Sequence of chain 1.E:
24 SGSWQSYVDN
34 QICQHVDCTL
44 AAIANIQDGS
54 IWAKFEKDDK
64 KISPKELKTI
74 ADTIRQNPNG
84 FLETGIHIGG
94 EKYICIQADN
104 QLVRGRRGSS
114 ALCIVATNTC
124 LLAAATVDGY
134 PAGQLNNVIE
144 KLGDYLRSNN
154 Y

Binding-site contacts:
Ligand atom O contacts residue SER24 of chain 1.E at 2.5 Å (h-bond).
Ligand atom CD contacts residue TRP27 of chain 1.E at 3.8 Å (hydrophobic).
Ligand atom CD contacts residue TYR148 of chain 1.E at 4.0 Å (hydrophobic).
Ligand atom CG contacts residue LEU145 of chain 1.E at 3.9 Å (hydrophobic).
Ligand atom O contacts residue TYR154 of chain 1.E at 3.2 Å (h-bond).
Ligand atom CB contacts residue SER24 of chain 1.E at 4.0 Å.
Ligand atom CG contacts residue LEU149 of chain 1.E at 3.3 Å (hydrophobic).
Ligand atom N contacts residue TYR148 of chain 1.E at 3.8 Å.
Ligand atom CG contacts residue GLN34 of chain 1.E at 3.4 Å.
Ligand atom CD contacts residue TYR154 of chain 1.E at 4.0 Å (hydrophobic).
Ligand atom O contacts residue TYR30 of chain 1.E at 2.7 Å (h-bond).
Ligand atom CG contacts residue GLY25 of chain 1.E at 3.1 Å.
Ligand atom O contacts residue GLN34 of chain 1.E at 4.0 Å.
Ligand atom O contacts residue TYR148 of chain 1.E at 2.7 Å (h-bond).
Ligand atom CB contacts residue TYR30 of chain 1.E at 3.6 Å (hydrophobic).
Ligand atom CD contacts residue GLY25 of chain 1.E at 3.3 Å.
Ligand atom CG contacts residue TRP55 of chain 1.E at 4.0 Å (hydrophobic).
Ligand atom CA contacts residue TYR30 of chain 1.E at 3.7 Å (hydrophobic).
Ligand atom N contacts residue TYR30 of chain 1.E at 4.0 Å.
Ligand atom CG contacts residue SER24 of chain 1.E at 3.5 Å.
Ligand atom CB contacts residue TYR154 of chain 1.E at 4.0 Å (hydrophobic).
Ligand atom CA contacts residue TYR148 of chain 1.E at 3.9 Å (hydrophobic).
Ligand atom CD contacts residue GLN34 of chain 1.E at 3.5 Å.
Ligand atom C contacts residue SER24 of chain 1.E at 3.7 Å.
Ligand atom CG contacts residue TRP27 of chain 1.E at 3.6 Å (hydrophobic).
Ligand atom CD contacts residue TYR30 of chain 1.E at 3.6 Å (hydrophobic).
Ligand atom C contacts residue TYR148 of chain 1.E at 3.7 Å (hydrophobic).
Ligand atom C contacts residue TRP27 of chain 1.E at 4.0 Å (hydrophobic).
Ligand atom CB contacts residue TRP27 of chain 1.E at 3.7 Å (hydrophobic).
Ligand atom N contacts residue TRP27 of chain 1.E at 3.7 Å.
Ligand atom CG contacts residue TYR30 of chain 1.E at 3.4 Å (hydrophobic).
Ligand atom CD contacts residue TRP55 of chain 1.E at 3.9 Å (hydrophobic).
Ligand atom CG contacts residue SER26 of chain 1.E at 3.3 Å.
Ligand atom CA contacts residue TRP27 of chain 1.E at 3.7 Å (hydrophobic).
Ligand atom CB contacts residue TRP55 of chain 1.E at 3.4 Å (hydrophobic).
Ligand atom C contacts residue TYR30 of chain 1.E at 3.6 Å (hydrophobic).
Ligand atom O contacts residue TRP27 of chain 1.E at 2.8 Å (h-bond).
Ligand atom CD contacts residue SER26 of chain 1.E at 4.1 Å.
Ligand atom CD contacts residue LEU149 of chain 1.E at 3.7 Å (hydrophobic).
Ligand atom CB contacts residue TYR148 of chain 1.E at 3.9 Å (hydrophobic).

A protein and the small-molecule ligand that binds it are described below.
Small molecule (SMILES): O=C(O)[C@@H]1CCCN1C(=O)[C@@H]1CCCN1C(=O)[C@@H]1CCCN1C(=O)[C@@H]1CCCN1C(=O)[C@@H]1CCCN1C(=O)[C@@H]1CCCN1C(=O)[C@@H]1CCCN1C(=O)[C@@H]1CCCN1C(=O)[C@@H]1CCCN1C(=O)[C@@H]1CCCN1C(=O)[C@@H]1CCCN1C(=O)[C@@H]1CCCN1